This protein binds this small molecule.
Small molecule (SMILES): CC(=O)N[C@@H]1[C@@H](O)[C@H](O)[C@@H](CO)O[C@H]1O

Sequence of chain 1.G:
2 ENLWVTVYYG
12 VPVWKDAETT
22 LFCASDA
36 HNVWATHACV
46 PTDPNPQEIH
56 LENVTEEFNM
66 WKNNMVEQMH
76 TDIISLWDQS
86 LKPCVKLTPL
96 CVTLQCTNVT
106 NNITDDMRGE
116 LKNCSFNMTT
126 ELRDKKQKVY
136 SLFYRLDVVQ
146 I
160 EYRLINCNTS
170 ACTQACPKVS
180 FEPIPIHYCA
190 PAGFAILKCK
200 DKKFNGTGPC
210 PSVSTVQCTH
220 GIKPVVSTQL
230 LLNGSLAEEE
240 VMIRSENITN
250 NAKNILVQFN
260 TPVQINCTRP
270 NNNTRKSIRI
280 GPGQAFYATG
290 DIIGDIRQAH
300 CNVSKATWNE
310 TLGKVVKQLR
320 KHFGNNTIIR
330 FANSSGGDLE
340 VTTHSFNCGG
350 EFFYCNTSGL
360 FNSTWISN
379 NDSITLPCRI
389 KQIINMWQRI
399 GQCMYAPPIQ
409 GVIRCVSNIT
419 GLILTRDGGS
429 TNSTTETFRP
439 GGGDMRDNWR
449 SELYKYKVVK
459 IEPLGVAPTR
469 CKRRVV

Binding-site contacts:
Ligand atom C8 contacts residue NAG1 of chain 1.W at 3.8 Å.
Ligand atom O7 contacts residue SER357 of chain 1.G at 4.1 Å.
Ligand atom C4 contacts residue ASN361 of chain 1.G at 4.2 Å.
Ligand atom O7 contacts residue ASN361 of chain 1.G at 3.0 Å (h-bond).
Ligand atom O5 contacts residue ASN361 of chain 1.G at 2.4 Å (h-bond).
Ligand atom C7 contacts residue NAG2 of chain 1.X at 3.8 Å.
Ligand atom O3 contacts residue NAG2 of chain 1.X at 3.6 Å (h-bond).
Ligand atom C5 contacts residue ASN361 of chain 1.G at 3.7 Å.
Ligand atom N2 contacts residue ASN361 of chain 1.G at 2.9 Å (h-bond).
Ligand atom C1 contacts residue ASN361 of chain 1.G at 1.4 Å.
Ligand atom C3 contacts residue ASN361 of chain 1.G at 3.8 Å.
Ligand atom O7 contacts residue NAG2 of chain 1.X at 3.3 Å.
Ligand atom C8 contacts residue NAG2 of chain 1.X at 4.4 Å.
Ligand atom C7 contacts residue ASN361 of chain 1.G at 3.1 Å.
Ligand atom C8 contacts residue ASN361 of chain 1.G at 3.9 Å.
Ligand atom C2 contacts residue NAG2 of chain 1.X at 4.1 Å.
Ligand atom C2 contacts residue ASN361 of chain 1.G at 2.5 Å.
Ligand atom N2 contacts residue NAG2 of chain 1.X at 4.1 Å.